Sequence of chain 1.E:
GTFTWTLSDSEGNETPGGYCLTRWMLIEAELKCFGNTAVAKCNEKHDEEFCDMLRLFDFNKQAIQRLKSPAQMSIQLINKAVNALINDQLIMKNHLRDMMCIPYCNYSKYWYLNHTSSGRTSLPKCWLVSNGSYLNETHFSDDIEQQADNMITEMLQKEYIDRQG

Binding-site contacts:
Ligand atom C1 contacts residue ASN106 of chain 1.E at 1.5 Å.
Ligand atom O5 contacts residue PHE174 of chain 1.C at 3.8 Å.
Ligand atom O4 contacts residue GLN173 of chain 1.C at 3.6 Å.
Ligand atom C8 contacts residue SER133 of chain 1.E at 3.9 Å.
Ligand atom O7 contacts residue TYR134 of chain 1.E at 3.8 Å.
Ligand atom O5 contacts residue VAL129 of chain 1.E at 3.8 Å.
Ligand atom C6 contacts residue TYR134 of chain 1.E at 3.9 Å (hydrophobic).
Ligand atom C8 contacts residue ARG176 of chain 1.C at 3.5 Å.
Ligand atom O7 contacts residue SER175 of chain 1.C at 3.9 Å.
Ligand atom C2 contacts residue GLN173 of chain 1.C at 3.7 Å.
Ligand atom O3 contacts residue SER175 of chain 1.C at 3.8 Å.
Ligand atom C8 contacts residue SER178 of chain 1.C at 3.7 Å.
Ligand atom C6 contacts residue CYS172 of chain 1.C at 3.5 Å (hydrophobic).
Ligand atom C5 contacts residue PHE174 of chain 1.C at 3.3 Å (hydrophobic).
Ligand atom O5 contacts residue ASN106 of chain 1.E at 2.4 Å (h-bond).
Ligand atom C7 contacts residue SER108 of chain 1.E at 3.4 Å.
Ligand atom C6 contacts residue PHE174 of chain 1.C at 3.6 Å (hydrophobic).
Ligand atom O4 contacts residue ASP170 of chain 1.C at 3.6 Å.
Ligand atom C7 contacts residue ASN106 of chain 1.E at 3.5 Å.
Ligand atom O7 contacts residue ARG176 of chain 1.C at 3.9 Å.
Ligand atom C8 contacts residue ASN106 of chain 1.E at 3.8 Å.
Ligand atom O6 contacts residue GLY132 of chain 1.E at 3.0 Å (h-bond).
Ligand atom C6 contacts residue SER175 of chain 1.C at 3.9 Å.
Ligand atom C7 contacts residue ARG176 of chain 1.C at 3.9 Å.
Ligand atom C6 contacts residue ARG176 of chain 1.C at 3.9 Å.
Ligand atom C1 contacts residue TYR134 of chain 1.E at 3.9 Å (hydrophobic).
Ligand atom O7 contacts residue ASN106 of chain 1.E at 3.7 Å.
Ligand atom C2 contacts residue ASN106 of chain 1.E at 2.5 Å.
Ligand atom O4 contacts residue GLN173 of chain 1.C at 3.6 Å (h-bond).
Ligand atom O2 contacts residue GLN173 of chain 1.C at 2.9 Å (h-bond).
Ligand atom C5 contacts residue ASN106 of chain 1.E at 3.8 Å.
Ligand atom C8 contacts residue SER108 of chain 1.E at 3.1 Å.
Ligand atom C6 contacts residue GLY132 of chain 1.E at 3.8 Å.
Ligand atom O6 contacts residue ARG176 of chain 1.C at 3.3 Å.
Ligand atom O4 contacts residue CYS172 of chain 1.C at 3.8 Å.
Ligand atom N2 contacts residue SER108 of chain 1.E at 2.9 Å (h-bond).
Ligand atom N2 contacts residue ASN106 of chain 1.E at 3.0 Å (h-bond).
Ligand atom C3 contacts residue ASN106 of chain 1.E at 3.9 Å.
Ligand atom O3 contacts residue ARG176 of chain 1.C at 3.1 Å (salt-bridge).
Ligand atom C5 contacts residue TYR134 of chain 1.E at 3.7 Å (hydrophobic).

This protein binds this small molecule.
Small molecule (SMILES): CC(=O)N[C@H]1[C@H](O[C@H]2[C@H](O)[C@@H](NC(C)=O)CO[C@@H]2CO)O[C@H](CO)[C@@H](O[C@@H]2O[C@H](CO[C@H]3O[C@H](CO)[C@@H](O)[C@H](O[C@H]4O[C@H](CO)[C@@H](O)[C@H](O)[C@@H]4O)[C@@H]3O)[C@@H](O)[C@H](O[C@H]3O[C@H](CO)[C@@H](O)[C@H](O)[C@@H]3O[C@H]3O[C@H](CO)[C@@H](O)[C@H](O)[C@@H]3O)[C@@H]2O)[C@@H]1O

Sequence of chain 1.C:
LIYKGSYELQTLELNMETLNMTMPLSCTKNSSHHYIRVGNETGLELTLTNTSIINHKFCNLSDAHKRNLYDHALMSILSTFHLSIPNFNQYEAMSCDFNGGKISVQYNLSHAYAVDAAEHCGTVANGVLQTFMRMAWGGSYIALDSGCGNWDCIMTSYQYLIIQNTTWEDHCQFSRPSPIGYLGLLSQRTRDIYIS